Sequence of chain 1.M:
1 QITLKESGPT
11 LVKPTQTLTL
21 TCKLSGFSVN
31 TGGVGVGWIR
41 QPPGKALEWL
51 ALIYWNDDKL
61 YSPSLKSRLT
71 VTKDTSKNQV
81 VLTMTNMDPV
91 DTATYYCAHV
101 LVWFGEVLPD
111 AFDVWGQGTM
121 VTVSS

A small-molecule ligand and the protein it binds are described below.
Small molecule (SMILES): CC(=O)N[C@@H]1[C@@H](O)[C@H](O)[C@@H](CO)O[C@H]1O

Sequence of chain 1.H:
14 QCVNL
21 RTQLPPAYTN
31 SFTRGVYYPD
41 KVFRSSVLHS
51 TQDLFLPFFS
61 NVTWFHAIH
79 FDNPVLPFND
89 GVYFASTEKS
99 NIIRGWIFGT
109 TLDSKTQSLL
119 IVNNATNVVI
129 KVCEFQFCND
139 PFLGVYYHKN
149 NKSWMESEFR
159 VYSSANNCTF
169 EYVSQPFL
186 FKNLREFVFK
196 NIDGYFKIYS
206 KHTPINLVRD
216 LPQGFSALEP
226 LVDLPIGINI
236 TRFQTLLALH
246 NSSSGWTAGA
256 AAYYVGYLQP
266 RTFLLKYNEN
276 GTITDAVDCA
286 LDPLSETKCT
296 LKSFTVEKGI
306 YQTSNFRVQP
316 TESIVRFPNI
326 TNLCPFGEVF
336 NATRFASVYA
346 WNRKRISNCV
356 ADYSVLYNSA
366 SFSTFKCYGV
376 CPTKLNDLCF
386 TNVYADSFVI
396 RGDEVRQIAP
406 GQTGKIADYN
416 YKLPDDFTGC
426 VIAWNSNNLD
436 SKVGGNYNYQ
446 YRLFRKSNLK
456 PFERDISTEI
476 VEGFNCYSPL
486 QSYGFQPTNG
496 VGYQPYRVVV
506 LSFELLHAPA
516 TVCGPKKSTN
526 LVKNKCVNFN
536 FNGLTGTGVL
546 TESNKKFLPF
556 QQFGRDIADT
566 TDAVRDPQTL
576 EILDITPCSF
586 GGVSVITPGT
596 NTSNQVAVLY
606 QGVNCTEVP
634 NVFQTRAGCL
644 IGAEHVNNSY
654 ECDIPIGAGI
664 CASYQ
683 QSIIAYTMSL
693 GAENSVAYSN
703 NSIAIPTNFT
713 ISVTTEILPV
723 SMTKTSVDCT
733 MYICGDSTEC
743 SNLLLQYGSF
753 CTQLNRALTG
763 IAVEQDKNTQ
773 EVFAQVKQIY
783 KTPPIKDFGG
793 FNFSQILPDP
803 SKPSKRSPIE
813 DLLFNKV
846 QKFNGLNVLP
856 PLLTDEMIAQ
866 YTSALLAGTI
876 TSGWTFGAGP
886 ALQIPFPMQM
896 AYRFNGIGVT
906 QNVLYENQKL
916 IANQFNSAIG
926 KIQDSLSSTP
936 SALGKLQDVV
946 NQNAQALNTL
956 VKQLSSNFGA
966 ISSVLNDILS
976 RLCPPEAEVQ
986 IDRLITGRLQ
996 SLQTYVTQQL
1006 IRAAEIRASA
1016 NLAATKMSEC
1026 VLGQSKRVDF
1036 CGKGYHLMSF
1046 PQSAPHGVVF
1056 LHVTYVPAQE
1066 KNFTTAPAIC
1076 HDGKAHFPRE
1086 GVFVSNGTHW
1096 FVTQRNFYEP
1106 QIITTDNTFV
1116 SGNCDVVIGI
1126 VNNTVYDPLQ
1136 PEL

Binding-site contacts:
Ligand atom O5 contacts residue VAL127 of chain 1.H at 4.0 Å.
Ligand atom C6 contacts residue VAL127 of chain 1.H at 3.9 Å (hydrophobic).
Ligand atom O6 contacts residue VAL171 of chain 1.H at 4.2 Å.
Ligand atom O7 contacts residue THR124 of chain 1.H at 2.8 Å (h-bond).
Ligand atom C1 contacts residue THR124 of chain 1.H at 4.2 Å.
Ligand atom C8 contacts residue GLY32 of chain 1.M at 4.0 Å.
Ligand atom C8 contacts residue ALA123 of chain 1.H at 4.1 Å (hydrophobic).
Ligand atom C7 contacts residue THR124 of chain 1.H at 3.9 Å.
Ligand atom O5 contacts residue ASN125 of chain 1.H at 3.9 Å.
Ligand atom O7 contacts residue GLY32 of chain 1.M at 3.9 Å.
Ligand atom C5 contacts residue ASN122 of chain 1.H at 3.7 Å.
Ligand atom C2 contacts residue ASN122 of chain 1.H at 2.5 Å.
Ligand atom C3 contacts residue ASN122 of chain 1.H at 3.9 Å.
Ligand atom O6 contacts residue VAL127 of chain 1.H at 3.6 Å.
Ligand atom C7 contacts residue ASN122 of chain 1.H at 3.5 Å.
Ligand atom O5 contacts residue ASN122 of chain 1.H at 2.4 Å (h-bond).
Ligand atom C7 contacts residue GLY32 of chain 1.M at 4.2 Å.
Ligand atom O7 contacts residue ASN122 of chain 1.H at 3.7 Å.
Ligand atom N2 contacts residue ASN122 of chain 1.H at 2.9 Å (h-bond).
Ligand atom C6 contacts residue VAL171 of chain 1.H at 3.6 Å (hydrophobic).
Ligand atom C1 contacts residue ASN125 of chain 1.H at 4.4 Å.
Ligand atom C4 contacts residue ASN122 of chain 1.H at 4.3 Å.
Ligand atom C6 contacts residue ASN125 of chain 1.H at 4.1 Å.
Ligand atom C5 contacts residue ASN125 of chain 1.H at 3.7 Å.
Ligand atom C1 contacts residue ASN122 of chain 1.H at 1.5 Å.